Sequence of chain 1.D:
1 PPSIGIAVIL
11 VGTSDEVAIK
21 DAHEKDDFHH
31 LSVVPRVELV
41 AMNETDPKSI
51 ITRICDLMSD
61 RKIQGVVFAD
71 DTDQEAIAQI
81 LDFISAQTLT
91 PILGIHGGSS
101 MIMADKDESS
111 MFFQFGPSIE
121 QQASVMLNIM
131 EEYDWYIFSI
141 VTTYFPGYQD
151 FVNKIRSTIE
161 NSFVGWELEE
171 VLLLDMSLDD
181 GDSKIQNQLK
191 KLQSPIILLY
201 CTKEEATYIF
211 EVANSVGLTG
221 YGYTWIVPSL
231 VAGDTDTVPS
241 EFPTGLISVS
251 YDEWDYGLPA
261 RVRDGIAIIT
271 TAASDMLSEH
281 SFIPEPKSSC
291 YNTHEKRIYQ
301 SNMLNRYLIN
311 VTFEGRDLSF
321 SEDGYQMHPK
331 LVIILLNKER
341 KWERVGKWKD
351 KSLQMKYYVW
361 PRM

Binding-site contacts:
Ligand atom O7 contacts residue ASN310 of chain 1.D at 4.2 Å.
Ligand atom N2 contacts residue ASN310 of chain 1.D at 2.9 Å (h-bond).
Ligand atom O7 contacts residue ARG306 of chain 1.D at 4.5 Å.
Ligand atom C1 contacts residue ASN310 of chain 1.D at 1.4 Å.
Ligand atom C5 contacts residue ASN310 of chain 1.D at 3.6 Å.
Ligand atom O5 contacts residue ASN310 of chain 1.D at 2.4 Å (h-bond).
Ligand atom C2 contacts residue ASN310 of chain 1.D at 2.5 Å.
Ligand atom C3 contacts residue ASN310 of chain 1.D at 3.8 Å.
Ligand atom O6 contacts residue ASN310 of chain 1.D at 4.1 Å.
Ligand atom C7 contacts residue ASN310 of chain 1.D at 3.4 Å.
Ligand atom C4 contacts residue ASN310 of chain 1.D at 4.2 Å.
Ligand atom C8 contacts residue ASN310 of chain 1.D at 3.5 Å.

The protein below binds the small molecule below.
Small molecule (SMILES): CC(=O)N[C@@H]1[C@@H](O)[C@H](O)[C@@H](CO)O[C@H]1O